Sequence of chain 56.F:
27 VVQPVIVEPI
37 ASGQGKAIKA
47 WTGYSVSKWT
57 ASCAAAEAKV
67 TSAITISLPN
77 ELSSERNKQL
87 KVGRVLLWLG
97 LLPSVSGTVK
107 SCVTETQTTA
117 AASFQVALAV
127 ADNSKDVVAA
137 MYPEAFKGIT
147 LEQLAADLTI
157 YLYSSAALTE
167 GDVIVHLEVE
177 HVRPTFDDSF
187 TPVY

Sequence of chain 51.E:
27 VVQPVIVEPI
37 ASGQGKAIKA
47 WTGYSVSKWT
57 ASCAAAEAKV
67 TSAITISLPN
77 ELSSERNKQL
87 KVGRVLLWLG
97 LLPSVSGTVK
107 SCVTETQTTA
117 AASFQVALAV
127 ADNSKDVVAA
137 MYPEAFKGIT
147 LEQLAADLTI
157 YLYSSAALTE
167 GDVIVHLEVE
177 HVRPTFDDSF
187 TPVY

Binding-site contacts:
Ligand atom N1 contacts residue TRP47 of chain 51.E at 3.8 Å.
Ligand atom O2' contacts residue GLU140 of chain 51.E at 3.0 Å (salt-bridge).
Ligand atom C1' contacts residue TRP47 of chain 51.E at 4.3 Å (hydrophobic).
Ligand atom C8 contacts residue TRP47 of chain 51.E at 4.0 Å (hydrophobic).
Ligand atom OP1 contacts residue LYS45 of chain 56.F at 4.3 Å.
Ligand atom N3 contacts residue TRP47 of chain 51.E at 3.9 Å.
Ligand atom C2 contacts residue TRP47 of chain 51.E at 3.8 Å (hydrophobic).
Ligand atom C5 contacts residue TRP47 of chain 51.E at 4.0 Å (hydrophobic).
Ligand atom C4 contacts residue TRP47 of chain 51.E at 3.9 Å (hydrophobic).
Ligand atom C8 contacts residue LYS143 of chain 51.E at 2.8 Å.
Ligand atom C6 contacts residue TRP47 of chain 51.E at 3.9 Å (hydrophobic).
Ligand atom N9 contacts residue GLU140 of chain 51.E at 4.1 Å.
Ligand atom N9 contacts residue LYS143 of chain 51.E at 3.8 Å.
Ligand atom C1' contacts residue LYS143 of chain 51.E at 4.0 Å.
Ligand atom C2' contacts residue LYS143 of chain 51.E at 4.5 Å.
Ligand atom C2' contacts residue GLU140 of chain 51.E at 3.5 Å.
Ligand atom O4' contacts residue TRP47 of chain 51.E at 4.0 Å.
Ligand atom O4' contacts residue GLU140 of chain 51.E at 4.1 Å.
Ligand atom C8 contacts residue GLU140 of chain 51.E at 4.1 Å.
Ligand atom N6 contacts residue TRP47 of chain 51.E at 4.2 Å.
Ligand atom C1' contacts residue GLU140 of chain 51.E at 3.2 Å.
Ligand atom N9 contacts residue TRP47 of chain 51.E at 4.0 Å.
Ligand atom O4' contacts residue LYS143 of chain 51.E at 4.2 Å.
Ligand atom N7 contacts residue LYS143 of chain 51.E at 3.7 Å.
Ligand atom N7 contacts residue TRP47 of chain 51.E at 4.0 Å.

The protein below binds the small molecule below.
Small molecule (SMILES): Nc1ncnc2c1ncn2[C@@H]1O[C@H](COP(=O)=O)[C@@H](O[P](=O)(O)OC[C@H]2O[C@@H](n3ccc(=O)[nH]c3=O)[C@H](O)[C@@H]2O)[C@H]1O